Sequence of chain 56.A:
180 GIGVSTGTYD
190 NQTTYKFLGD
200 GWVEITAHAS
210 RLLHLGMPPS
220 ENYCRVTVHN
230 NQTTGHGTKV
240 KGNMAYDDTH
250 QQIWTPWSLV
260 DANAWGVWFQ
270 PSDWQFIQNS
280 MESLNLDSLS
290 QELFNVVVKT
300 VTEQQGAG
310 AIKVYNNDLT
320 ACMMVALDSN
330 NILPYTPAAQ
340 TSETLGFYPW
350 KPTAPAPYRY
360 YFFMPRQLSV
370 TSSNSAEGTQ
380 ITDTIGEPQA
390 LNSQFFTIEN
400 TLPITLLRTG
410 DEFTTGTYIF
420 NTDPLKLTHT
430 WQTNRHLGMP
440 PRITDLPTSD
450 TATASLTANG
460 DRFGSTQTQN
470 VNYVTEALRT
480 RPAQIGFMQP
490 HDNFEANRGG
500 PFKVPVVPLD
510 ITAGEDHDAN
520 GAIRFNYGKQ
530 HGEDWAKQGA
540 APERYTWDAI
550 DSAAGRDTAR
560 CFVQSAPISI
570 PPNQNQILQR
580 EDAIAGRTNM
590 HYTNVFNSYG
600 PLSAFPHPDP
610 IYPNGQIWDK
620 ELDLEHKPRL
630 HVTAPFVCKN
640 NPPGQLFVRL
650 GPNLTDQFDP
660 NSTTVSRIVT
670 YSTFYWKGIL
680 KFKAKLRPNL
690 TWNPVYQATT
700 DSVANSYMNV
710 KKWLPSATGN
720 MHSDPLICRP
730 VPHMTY

Binding-site contacts:
Ligand atom O2 contacts residue LYS682 of chain 56.A at 4.2 Å.
Ligand atom C3' contacts residue LYS682 of chain 56.A at 3.8 Å.
Ligand atom O5' contacts residue TRP201 of chain 56.A at 3.6 Å.
Ligand atom N3 contacts residue TRP201 of chain 56.A at 3.6 Å.
Ligand atom N4 contacts residue TRP201 of chain 56.A at 3.8 Å.
Ligand atom C6 contacts residue TRP201 of chain 56.A at 3.5 Å (hydrophobic).
Ligand atom O2 contacts residue TRP201 of chain 56.A at 4.3 Å.
Ligand atom OP1 contacts residue PRO423 of chain 56.A at 3.6 Å.
Ligand atom O3' contacts residue LYS682 of chain 56.A at 3.1 Å (salt-bridge).
Ligand atom C5 contacts residue TRP201 of chain 56.A at 3.4 Å (hydrophobic).
Ligand atom N1 contacts residue TRP201 of chain 56.A at 4.0 Å.
Ligand atom C4 contacts residue TRP201 of chain 56.A at 3.3 Å (hydrophobic).
Ligand atom C2 contacts residue TRP201 of chain 56.A at 3.9 Å (hydrophobic).
Ligand atom O4' contacts residue TRP201 of chain 56.A at 4.5 Å.
Ligand atom C2' contacts residue TRP201 of chain 56.A at 3.6 Å (hydrophobic).
Ligand atom C1' contacts residue LYS682 of chain 56.A at 4.5 Å.
Ligand atom C3' contacts residue TRP201 of chain 56.A at 4.1 Å (hydrophobic).
Ligand atom O2 contacts residue LEU197 of chain 56.A at 4.0 Å.
Ligand atom N4 contacts residue ASP199 of chain 56.A at 4.0 Å.
Ligand atom C5' contacts residue TRP201 of chain 56.A at 3.5 Å (hydrophobic).
Ligand atom C1' contacts residue TRP201 of chain 56.A at 4.5 Å (hydrophobic).
Ligand atom C4' contacts residue TRP201 of chain 56.A at 4.3 Å (hydrophobic).
Ligand atom C2' contacts residue LYS682 of chain 56.A at 3.6 Å.
Ligand atom N4 contacts residue GLY198 of chain 56.A at 3.8 Å.

This protein binds this small molecule.
Small molecule (SMILES): Nc1ccn([C@H]2C[C@H](O)[C@@H](COP(=O)(O)O)O2)c(=O)n1